A protein and the small-molecule ligand that binds it are described below.
Small molecule (SMILES): CC(=O)N[C@@H]1[C@@H](O)[C@H](O)[C@@H](CO)O[C@H]1O

Sequence of chain 1.A:
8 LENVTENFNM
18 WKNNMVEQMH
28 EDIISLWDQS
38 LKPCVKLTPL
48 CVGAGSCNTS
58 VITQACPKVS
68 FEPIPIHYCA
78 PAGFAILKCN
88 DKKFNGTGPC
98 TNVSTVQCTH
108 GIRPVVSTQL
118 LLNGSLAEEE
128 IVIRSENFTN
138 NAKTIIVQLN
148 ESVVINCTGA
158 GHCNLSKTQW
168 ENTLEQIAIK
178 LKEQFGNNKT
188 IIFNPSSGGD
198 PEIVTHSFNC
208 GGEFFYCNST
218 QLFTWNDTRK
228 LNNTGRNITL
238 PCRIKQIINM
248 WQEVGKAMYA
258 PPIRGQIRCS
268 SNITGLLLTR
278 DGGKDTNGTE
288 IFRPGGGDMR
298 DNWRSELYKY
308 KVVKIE

Binding-site contacts:
Ligand atom C7 contacts residue ASN147 of chain 1.A at 3.7 Å.
Ligand atom C4 contacts residue GLN173 of chain 1.A at 4.0 Å.
Ligand atom C8 contacts residue GLN173 of chain 1.A at 3.2 Å.
Ligand atom C7 contacts residue GLU127 of chain 1.A at 3.9 Å.
Ligand atom C1 contacts residue ASN147 of chain 1.A at 1.4 Å.
Ligand atom C1 contacts residue GLU126 of chain 1.A at 3.5 Å.
Ligand atom O5 contacts residue GLU127 of chain 1.A at 4.4 Å.
Ligand atom C5 contacts residue ASN147 of chain 1.A at 3.7 Å.
Ligand atom C4 contacts residue ASN147 of chain 1.A at 4.2 Å.
Ligand atom C5 contacts residue GLU126 of chain 1.A at 4.5 Å.
Ligand atom C2 contacts residue GLU127 of chain 1.A at 3.8 Å.
Ligand atom O7 contacts residue GLN173 of chain 1.A at 3.3 Å (h-bond).
Ligand atom O5 contacts residue ASN147 of chain 1.A at 2.4 Å (h-bond).
Ligand atom C2 contacts residue ILE128 of chain 1.A at 4.4 Å (hydrophobic).
Ligand atom C1 contacts residue GLU127 of chain 1.A at 3.3 Å.
Ligand atom O3 contacts residue GLN173 of chain 1.A at 3.2 Å (h-bond).
Ligand atom O6 contacts residue ASN147 of chain 1.A at 4.2 Å.
Ligand atom C2 contacts residue ASN147 of chain 1.A at 2.5 Å.
Ligand atom C3 contacts residue ASN147 of chain 1.A at 3.8 Å.
Ligand atom N2 contacts residue GLU127 of chain 1.A at 3.1 Å.
Ligand atom O7 contacts residue LYS177 of chain 1.A at 4.0 Å.
Ligand atom C3 contacts residue GLN173 of chain 1.A at 3.9 Å.
Ligand atom C1 contacts residue ILE128 of chain 1.A at 4.0 Å (hydrophobic).
Ligand atom O7 contacts residue GLU127 of chain 1.A at 3.9 Å.
Ligand atom C7 contacts residue ILE128 of chain 1.A at 3.9 Å (hydrophobic).
Ligand atom O7 contacts residue ILE128 of chain 1.A at 3.2 Å.
Ligand atom N2 contacts residue ILE128 of chain 1.A at 3.8 Å.
Ligand atom N2 contacts residue ASN147 of chain 1.A at 2.9 Å (h-bond).
Ligand atom C7 contacts residue GLN173 of chain 1.A at 3.8 Å.
Ligand atom C3 contacts residue GLU127 of chain 1.A at 4.2 Å.
Ligand atom O5 contacts residue GLU126 of chain 1.A at 3.8 Å.
Ligand atom O7 contacts residue ASN147 of chain 1.A at 3.7 Å.
Ligand atom C2 contacts residue GLN173 of chain 1.A at 4.0 Å.